This small molecule binds to this protein.
Small molecule (SMILES): CC(C)(Oc1ccc(CCCN(CCc2c(F)cccc2Cl)C(=O)Nc2cccc(Cl)c2Cl)cc1)C(=O)O

Sequence of chain 1.A:
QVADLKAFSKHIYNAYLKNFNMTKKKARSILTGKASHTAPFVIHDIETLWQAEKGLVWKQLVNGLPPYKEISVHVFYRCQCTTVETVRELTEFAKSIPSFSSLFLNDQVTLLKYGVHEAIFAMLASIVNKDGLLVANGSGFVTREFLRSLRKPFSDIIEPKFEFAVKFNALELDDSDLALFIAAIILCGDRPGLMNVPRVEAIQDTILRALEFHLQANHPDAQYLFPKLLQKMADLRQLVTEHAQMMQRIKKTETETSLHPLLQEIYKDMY

Binding-site contacts:
Ligand atom C2H contacts residue ILE120 of chain 1.A at 3.7 Å (hydrophobic).
Ligand atom C2H contacts residue MET123 of chain 1.A at 3.7 Å (hydrophobic).
Ligand atom O1B contacts residue HIS117 of chain 1.A at 2.7 Å (h-bond).
Ligand atom C3C contacts residue ARG78 of chain 1.A at 3.7 Å.
Ligand atom C1A contacts residue HIS243 of chain 1.A at 3.4 Å.
Ligand atom CL3F contacts residue VAL75 of chain 1.A at 3.6 Å.
Ligand atom C1F contacts residue HIS243 of chain 1.A at 3.4 Å.
Ligand atom CL3F contacts residue LEU147 of chain 1.A at 3.3 Å.
Ligand atom O1C contacts residue TYR267 of chain 1.A at 2.5 Å (h-bond).
Ligand atom C1J contacts residue CYS79 of chain 1.A at 3.6 Å (hydrophobic).
Ligand atom C1I contacts residue THR83 of chain 1.A at 3.6 Å.
Ligand atom F2G contacts residue THR82 of chain 1.A at 2.8 Å.
Ligand atom CL3D contacts residue LEU147 of chain 1.A at 3.5 Å.
Ligand atom C1Y contacts residue GLN80 of chain 1.A at 3.3 Å.
Ligand atom CL2F contacts residue ILE120 of chain 1.A at 2.9 Å.
Ligand atom O1B contacts residue THR83 of chain 1.A at 3.3 Å.
Ligand atom C3E contacts residue ARG78 of chain 1.A at 3.5 Å.
Ligand atom C1A contacts residue HIS117 of chain 1.A at 3.4 Å.
Ligand atom C1G contacts residue HIS243 of chain 1.A at 3.4 Å.
Ligand atom O1E contacts residue HIS243 of chain 1.A at 3.0 Å (h-bond).
Ligand atom C2J contacts residue MET123 of chain 1.A at 3.8 Å (hydrophobic).
Ligand atom C2E contacts residue THR86 of chain 1.A at 3.5 Å.
Ligand atom O1C contacts residue HIS243 of chain 1.A at 2.4 Å (h-bond).
Ligand atom C1H contacts residue CYS79 of chain 1.A at 3.8 Å (hydrophobic).
Ligand atom CL3F contacts residue VAL142 of chain 1.A at 3.1 Å.
Ligand atom C1X contacts residue LEU259 of chain 1.A at 3.8 Å (hydrophobic).
Ligand atom C1A contacts residue TYR267 of chain 1.A at 3.5 Å (hydrophobic).
Ligand atom N3A contacts residue CYS79 of chain 1.A at 3.6 Å (h-bond).
Ligand atom CL3D contacts residue CYS79 of chain 1.A at 3.4 Å.
Ligand atom C2H contacts residue LEU124 of chain 1.A at 3.7 Å (hydrophobic).
Ligand atom F2G contacts residue THR86 of chain 1.A at 3.0 Å.
Ligand atom C2G contacts residue THR86 of chain 1.A at 2.9 Å.
Ligand atom O1C contacts residue HIS117 of chain 1.A at 3.4 Å (h-bond).
Ligand atom CL2F contacts residue LEU124 of chain 1.A at 3.4 Å.
Ligand atom C2I contacts residue THR86 of chain 1.A at 3.1 Å.
Ligand atom CL3D contacts residue ILE158 of chain 1.A at 3.5 Å.
Ligand atom C1N contacts residue CYS79 of chain 1.A at 3.6 Å (hydrophobic).
Ligand atom O2A contacts residue VAL135 of chain 1.A at 3.5 Å.
Ligand atom C1X contacts residue MET247 of chain 1.A at 3.5 Å (hydrophobic).
Ligand atom C3C contacts residue VAL135 of chain 1.A at 3.8 Å (hydrophobic).